Binding-site contacts:
Ligand atom O2G contacts residue ASP621 of chain 1.A at 2.4 Å (salt-bridge).
Ligand atom O3G contacts residue SER494 of chain 1.A at 3.0 Å (h-bond).
Ligand atom O3B contacts residue LYS605 of chain 1.A at 3.4 Å (salt-bridge).
Ligand atom N1 contacts residue PHE610 of chain 1.A at 3.6 Å.
Ligand atom O1B contacts residue ASN607 of chain 1.A at 3.5 Å.
Ligand atom C2 contacts residue PHE610 of chain 1.A at 3.6 Å (hydrophobic).
Ligand atom C5 contacts residue PHE610 of chain 1.A at 3.3 Å (hydrophobic).
Ligand atom N3 contacts residue TRP558 of chain 1.A at 3.5 Å.
Ligand atom O3G contacts residue LYS605 of chain 1.A at 3.8 Å.
Ligand atom C4 contacts residue PHE610 of chain 1.A at 3.5 Å (hydrophobic).
Ligand atom N6 contacts residue CYS559 of chain 1.A at 3.5 Å (h-bond).
Ligand atom N7 contacts residue PHE610 of chain 1.A at 3.6 Å.
Ligand atom S1G contacts residue SER494 of chain 1.A at 3.6 Å (h-bond).
Ligand atom O3G contacts residue LYS510 of chain 1.A at 3.5 Å (salt-bridge).
Ligand atom O2A contacts residue LYS510 of chain 1.A at 3.2 Å (salt-bridge).
Ligand atom N1 contacts residue CYS559 of chain 1.A at 2.9 Å (h-bond).
Ligand atom PG contacts residue ASP621 of chain 1.A at 3.2 Å.
Ligand atom O2A contacts residue ASP621 of chain 1.A at 3.4 Å (salt-bridge).
Ligand atom PB contacts residue LYS605 of chain 1.A at 3.4 Å.
Ligand atom O2G contacts residue LYS605 of chain 1.A at 2.5 Å (salt-bridge).
Ligand atom O2G contacts residue ASN608 of chain 1.A at 2.5 Å (h-bond).
Ligand atom O3B contacts residue ASP621 of chain 1.A at 3.6 Å.
Ligand atom S1G contacts residue LYS605 of chain 1.A at 1.6 Å (salt-bridge).
Ligand atom O1B contacts residue LYS605 of chain 1.A at 2.4 Å (salt-bridge).
Ligand atom PG contacts residue LYS605 of chain 1.A at 2.5 Å.
Ligand atom O4' contacts residue VAL498 of chain 1.A at 3.2 Å.
Ligand atom O2B contacts residue GLY493 of chain 1.A at 3.3 Å.
Ligand atom N3 contacts residue PHE610 of chain 1.A at 3.6 Å.
Ligand atom N6 contacts residue GLN557 of chain 1.A at 3.3 Å (h-bond).
Ligand atom N1 contacts residue TRP558 of chain 1.A at 3.7 Å.
Ligand atom O3G contacts residue ASP621 of chain 1.A at 3.1 Å (salt-bridge).
Ligand atom O1B contacts residue ASN608 of chain 1.A at 3.4 Å (h-bond).
Ligand atom C6 contacts residue CYS559 of chain 1.A at 3.7 Å (hydrophobic).
Ligand atom C2 contacts residue CYS559 of chain 1.A at 3.2 Å (hydrophobic).
Ligand atom C5' contacts residue VAL498 of chain 1.A at 3.8 Å (hydrophobic).
Ligand atom O5' contacts residue VAL498 of chain 1.A at 3.3 Å.
Ligand atom O3G contacts residue PHE495 of chain 1.A at 3.2 Å.
Ligand atom O3B contacts residue GLY493 of chain 1.A at 3.6 Å.
Ligand atom C6 contacts residue PHE610 of chain 1.A at 3.6 Å (hydrophobic).
Ligand atom C2 contacts residue TRP558 of chain 1.A at 3.4 Å (hydrophobic).

Sequence of chain 1.A:
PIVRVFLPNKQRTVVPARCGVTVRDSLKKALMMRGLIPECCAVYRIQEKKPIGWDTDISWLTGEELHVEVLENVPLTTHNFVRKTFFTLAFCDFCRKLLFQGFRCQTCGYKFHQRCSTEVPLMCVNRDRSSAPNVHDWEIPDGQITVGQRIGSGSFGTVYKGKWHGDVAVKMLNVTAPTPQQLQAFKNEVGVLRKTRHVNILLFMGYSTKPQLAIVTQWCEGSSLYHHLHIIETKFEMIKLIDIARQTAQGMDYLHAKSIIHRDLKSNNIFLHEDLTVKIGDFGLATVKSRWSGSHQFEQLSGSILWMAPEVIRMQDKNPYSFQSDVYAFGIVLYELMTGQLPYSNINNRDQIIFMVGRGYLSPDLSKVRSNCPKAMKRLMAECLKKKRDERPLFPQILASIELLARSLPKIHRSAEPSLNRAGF

A small-molecule ligand and the protein it binds are described below.
Small molecule (SMILES): Nc1ncnc2c1ncn2[C@@H]1O[C@H](COP(=O)(O)OP(=O)(O)OP(O)(O)=S)[C@@H](O)[C@H]1O

Sequence of chain 1.B:
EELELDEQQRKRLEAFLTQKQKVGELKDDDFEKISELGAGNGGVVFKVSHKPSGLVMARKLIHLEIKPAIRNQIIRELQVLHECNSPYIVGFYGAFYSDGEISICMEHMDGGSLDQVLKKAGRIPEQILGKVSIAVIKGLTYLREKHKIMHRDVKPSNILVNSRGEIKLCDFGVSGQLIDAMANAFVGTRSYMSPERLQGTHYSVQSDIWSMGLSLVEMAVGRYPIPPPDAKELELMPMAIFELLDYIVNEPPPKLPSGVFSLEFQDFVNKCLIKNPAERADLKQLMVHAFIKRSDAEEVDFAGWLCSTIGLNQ